The protein below binds the small molecule below.
Small molecule (SMILES): CC(=O)N[C@H]1[C@H](O[C@H]2[C@H](O)[C@@H](NC(C)=O)CO[C@@H]2CO)O[C@H](CO)[C@@H](O)[C@@H]1O

Binding-site contacts:
Ligand atom O7 contacts residue ASN45 of chain 1.C at 3.5 Å (h-bond).
Ligand atom C8 contacts residue ASP324 of chain 1.C at 4.2 Å.
Ligand atom C8 contacts residue ARG326 of chain 1.C at 3.9 Å.
Ligand atom C6 contacts residue ASN50 of chain 1.C at 3.6 Å.
Ligand atom C7 contacts residue ASN45 of chain 1.C at 3.4 Å.
Ligand atom C1 contacts residue ASN50 of chain 1.C at 3.9 Å.
Ligand atom C2 contacts residue ASN45 of chain 1.C at 2.4 Å.
Ligand atom C8 contacts residue ARG53 of chain 1.C at 4.0 Å.
Ligand atom O6 contacts residue ASN50 of chain 1.C at 3.8 Å.
Ligand atom C5 contacts residue ASN45 of chain 1.C at 3.6 Å.
Ligand atom C8 contacts residue GLU49 of chain 1.C at 3.8 Å.
Ligand atom O5 contacts residue ASN45 of chain 1.C at 2.3 Å (h-bond).
Ligand atom O5 contacts residue ASN50 of chain 1.C at 3.0 Å (h-bond).
Ligand atom N2 contacts residue ASN45 of chain 1.C at 2.9 Å (h-bond).
Ligand atom O6 contacts residue GLU49 of chain 1.C at 3.6 Å.
Ligand atom C7 contacts residue ARG326 of chain 1.C at 4.4 Å.
Ligand atom O5 contacts residue THR47 of chain 1.C at 4.2 Å.
Ligand atom C3 contacts residue ASN45 of chain 1.C at 3.7 Å.
Ligand atom C5 contacts residue ASN50 of chain 1.C at 4.1 Å.
Ligand atom O6 contacts residue THR47 of chain 1.C at 2.7 Å (h-bond).
Ligand atom C6 contacts residue THR47 of chain 1.C at 3.9 Å.
Ligand atom C6 contacts residue GLU49 of chain 1.C at 4.4 Å.
Ligand atom C4 contacts residue ASN45 of chain 1.C at 4.2 Å.
Ligand atom C1 contacts residue ASN45 of chain 1.C at 1.4 Å.

Sequence of chain 1.C:
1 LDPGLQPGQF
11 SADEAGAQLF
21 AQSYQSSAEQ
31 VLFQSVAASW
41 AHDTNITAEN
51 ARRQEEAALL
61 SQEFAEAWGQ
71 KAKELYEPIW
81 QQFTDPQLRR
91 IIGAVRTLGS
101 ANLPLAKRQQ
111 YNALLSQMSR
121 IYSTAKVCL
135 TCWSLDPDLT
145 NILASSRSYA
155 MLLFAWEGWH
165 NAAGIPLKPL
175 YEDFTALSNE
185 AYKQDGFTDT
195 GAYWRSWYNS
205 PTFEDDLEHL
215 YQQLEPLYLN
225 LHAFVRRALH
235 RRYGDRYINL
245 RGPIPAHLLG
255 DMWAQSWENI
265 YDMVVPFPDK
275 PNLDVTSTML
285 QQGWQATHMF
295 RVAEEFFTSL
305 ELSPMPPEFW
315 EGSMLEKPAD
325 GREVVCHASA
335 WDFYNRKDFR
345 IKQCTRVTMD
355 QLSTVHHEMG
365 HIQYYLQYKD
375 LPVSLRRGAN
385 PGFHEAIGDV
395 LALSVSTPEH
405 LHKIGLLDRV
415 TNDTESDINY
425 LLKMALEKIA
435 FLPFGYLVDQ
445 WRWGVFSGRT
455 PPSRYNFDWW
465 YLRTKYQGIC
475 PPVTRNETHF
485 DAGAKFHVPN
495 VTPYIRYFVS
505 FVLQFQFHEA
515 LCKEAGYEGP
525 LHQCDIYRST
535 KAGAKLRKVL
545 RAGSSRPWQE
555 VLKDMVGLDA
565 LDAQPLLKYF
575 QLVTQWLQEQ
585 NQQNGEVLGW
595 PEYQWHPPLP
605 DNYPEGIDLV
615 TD